Binding-site contacts:
Ligand atom O3 contacts residue GLN396 of chain 1.G at 3.6 Å.
Ligand atom O6 contacts residue ILE370 of chain 1.G at 2.6 Å (h-bond).
Ligand atom C6 contacts residue LEU458 of chain 1.G at 3.4 Å (hydrophobic).
Ligand atom O2 contacts residue LEU381 of chain 1.G at 3.4 Å.
Ligand atom O2 contacts residue GLN396 of chain 1.G at 3.6 Å.
Ligand atom O6 contacts residue LEU458 of chain 1.G at 2.2 Å (h-bond).
Ligand atom O5 contacts residue GLY459 of chain 1.G at 3.7 Å.
Ligand atom C1 contacts residue ASN205 of chain 1.D at 1.4 Å.
Ligand atom C3 contacts residue ASN205 of chain 1.D at 3.6 Å.
Ligand atom O4 contacts residue ARG332 of chain 1.G at 2.7 Å (salt-bridge).
Ligand atom C5 contacts residue ASN205 of chain 1.D at 3.6 Å.
Ligand atom C6 contacts residue GLN396 of chain 1.G at 3.6 Å.
Ligand atom O3 contacts residue ARG368 of chain 1.G at 3.0 Å (salt-bridge).
Ligand atom N2 contacts residue ASN205 of chain 1.D at 2.9 Å (h-bond).
Ligand atom O3 contacts residue GLY397 of chain 1.G at 3.4 Å (h-bond).
Ligand atom O2 contacts residue ASN334 of chain 1.G at 2.5 Å (h-bond).
Ligand atom O4 contacts residue ILE372 of chain 1.G at 3.7 Å.
Ligand atom C3 contacts residue GLU379 of chain 1.G at 3.7 Å.
Ligand atom C4 contacts residue GLU379 of chain 1.G at 3.7 Å.
Ligand atom C3 contacts residue GLY397 of chain 1.G at 3.7 Å.
Ligand atom O3 contacts residue ASN334 of chain 1.G at 2.9 Å (h-bond).
Ligand atom C6 contacts residue ILE370 of chain 1.G at 3.3 Å (hydrophobic).
Ligand atom C4 contacts residue ARG332 of chain 1.G at 3.7 Å.
Ligand atom O5 contacts residue ASN205 of chain 1.D at 2.3 Å (h-bond).
Ligand atom O2 contacts residue GLY397 of chain 1.G at 3.2 Å.
Ligand atom O5 contacts residue GLN396 of chain 1.G at 3.7 Å.
Ligand atom C2 contacts residue ASN205 of chain 1.D at 2.3 Å.
Ligand atom C6 contacts residue THR395 of chain 1.G at 3.6 Å.
Ligand atom O6 contacts residue LYS393 of chain 1.G at 3.3 Å (salt-bridge).
Ligand atom O4 contacts residue GLU379 of chain 1.G at 2.6 Å (salt-bridge).
Ligand atom O4 contacts residue ARG368 of chain 1.G at 3.5 Å (salt-bridge).
Ligand atom C8 contacts residue ASN204 of chain 1.D at 3.0 Å.
Ligand atom O3 contacts residue GLU379 of chain 1.G at 3.5 Å (salt-bridge).
Ligand atom C2 contacts residue ASN334 of chain 1.G at 3.3 Å.
Ligand atom O3 contacts residue ILE372 of chain 1.G at 3.7 Å.
Ligand atom O6 contacts residue GLN460 of chain 1.G at 3.1 Å (h-bond).
Ligand atom C6 contacts residue LYS393 of chain 1.G at 3.4 Å.
Ligand atom C3 contacts residue ASN334 of chain 1.G at 3.6 Å.
Ligand atom O3 contacts residue ASP335 of chain 1.G at 3.1 Å (salt-bridge).
Ligand atom O6 contacts residue GLY459 of chain 1.G at 3.1 Å.

The small molecule below binds the protein below.
Small molecule (SMILES): CC(=O)N[C@H]1[C@H](O[C@H]2[C@H](O)[C@@H](NC(C)=O)CO[C@@H]2CO)O[C@H](CO)[C@@H](O[C@@H]2O[C@H](CO[C@H]3O[C@H](CO[C@H]4O[C@H](CO)[C@@H](O)[C@H](O)[C@@H]4O)[C@@H](O)[C@H](O[C@H]4O[C@H](CO)[C@@H](O)[C@H](O)[C@@H]4O)[C@@H]3O)[C@@H](O)[C@H](O[C@H]3O[C@H](CO)[C@@H](O)[C@H](O)[C@@H]3O[C@H]3O[C@H](CO)[C@@H](O)[C@H](O)[C@@H]3O[C@H]3O[C@H](CO)[C@@H](O)[C@H](O)[C@@H]3O)[C@@H]2O)[C@@H]1O

Sequence of chain 1.G:
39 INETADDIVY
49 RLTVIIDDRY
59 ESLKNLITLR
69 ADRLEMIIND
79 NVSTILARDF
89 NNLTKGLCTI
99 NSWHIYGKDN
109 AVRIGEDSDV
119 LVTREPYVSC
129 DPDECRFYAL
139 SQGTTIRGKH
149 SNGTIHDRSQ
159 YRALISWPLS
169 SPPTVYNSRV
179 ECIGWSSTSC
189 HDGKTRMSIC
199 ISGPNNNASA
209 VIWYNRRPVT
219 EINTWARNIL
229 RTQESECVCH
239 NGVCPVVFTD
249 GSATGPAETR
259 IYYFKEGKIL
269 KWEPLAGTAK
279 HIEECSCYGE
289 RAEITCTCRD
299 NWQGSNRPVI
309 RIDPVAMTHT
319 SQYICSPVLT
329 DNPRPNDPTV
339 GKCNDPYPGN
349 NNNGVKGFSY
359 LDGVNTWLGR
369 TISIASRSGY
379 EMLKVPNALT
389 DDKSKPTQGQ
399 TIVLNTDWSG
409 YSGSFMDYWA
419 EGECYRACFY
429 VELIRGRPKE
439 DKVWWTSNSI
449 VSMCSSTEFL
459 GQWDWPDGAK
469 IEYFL

Sequence of chain 1.D:
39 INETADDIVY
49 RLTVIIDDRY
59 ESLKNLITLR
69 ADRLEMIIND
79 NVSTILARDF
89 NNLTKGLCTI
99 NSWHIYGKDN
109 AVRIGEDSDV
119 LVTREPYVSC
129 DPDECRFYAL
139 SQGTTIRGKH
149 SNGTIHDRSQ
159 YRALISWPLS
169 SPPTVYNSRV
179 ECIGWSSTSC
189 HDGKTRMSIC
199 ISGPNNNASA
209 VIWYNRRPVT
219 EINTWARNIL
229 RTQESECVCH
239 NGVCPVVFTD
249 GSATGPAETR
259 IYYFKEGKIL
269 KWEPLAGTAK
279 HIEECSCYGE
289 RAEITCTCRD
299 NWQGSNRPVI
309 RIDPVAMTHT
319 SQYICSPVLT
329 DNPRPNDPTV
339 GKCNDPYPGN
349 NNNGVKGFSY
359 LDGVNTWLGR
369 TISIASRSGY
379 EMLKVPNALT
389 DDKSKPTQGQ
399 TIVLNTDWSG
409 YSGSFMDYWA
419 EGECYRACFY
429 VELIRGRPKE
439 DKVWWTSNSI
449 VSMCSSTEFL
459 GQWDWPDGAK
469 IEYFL